Binding-site contacts:
Ligand atom C8 contacts residue GLU95 of chain 1.A at 3.3 Å.
Ligand atom C1 contacts residue THR96 of chain 1.A at 4.3 Å.
Ligand atom C4 contacts residue ASN72 of chain 1.A at 4.2 Å.
Ligand atom C6 contacts residue THR96 of chain 1.A at 4.3 Å.
Ligand atom C5 contacts residue THR96 of chain 1.A at 3.6 Å.
Ligand atom N2 contacts residue GLU95 of chain 1.A at 4.4 Å.
Ligand atom C3 contacts residue ASN72 of chain 1.A at 3.9 Å.
Ligand atom C2 contacts residue ASN72 of chain 1.A at 2.6 Å.
Ligand atom N2 contacts residue ASN72 of chain 1.A at 3.2 Å (h-bond).
Ligand atom O5 contacts residue THR96 of chain 1.A at 4.0 Å.
Ligand atom O7 contacts residue GLU95 of chain 1.A at 4.0 Å.
Ligand atom O5 contacts residue ASN72 of chain 1.A at 2.3 Å (h-bond).
Ligand atom C1 contacts residue ASN72 of chain 1.A at 1.4 Å.
Ligand atom C1 contacts residue GLY97 of chain 1.A at 4.2 Å.
Ligand atom C7 contacts residue GLU95 of chain 1.A at 3.8 Å.
Ligand atom C7 contacts residue ASN72 of chain 1.A at 3.5 Å.
Ligand atom C3 contacts residue THR96 of chain 1.A at 4.3 Å.
Ligand atom C5 contacts residue ASN72 of chain 1.A at 3.7 Å.
Ligand atom O5 contacts residue GLY97 of chain 1.A at 4.0 Å.
Ligand atom O7 contacts residue ASN72 of chain 1.A at 3.5 Å (h-bond).

The small molecule below binds the protein below.
Small molecule (SMILES): CC(=O)N[C@@H]1[C@@H](O)[C@H](O)[C@@H](CO)O[C@H]1O

Sequence of chain 1.A:
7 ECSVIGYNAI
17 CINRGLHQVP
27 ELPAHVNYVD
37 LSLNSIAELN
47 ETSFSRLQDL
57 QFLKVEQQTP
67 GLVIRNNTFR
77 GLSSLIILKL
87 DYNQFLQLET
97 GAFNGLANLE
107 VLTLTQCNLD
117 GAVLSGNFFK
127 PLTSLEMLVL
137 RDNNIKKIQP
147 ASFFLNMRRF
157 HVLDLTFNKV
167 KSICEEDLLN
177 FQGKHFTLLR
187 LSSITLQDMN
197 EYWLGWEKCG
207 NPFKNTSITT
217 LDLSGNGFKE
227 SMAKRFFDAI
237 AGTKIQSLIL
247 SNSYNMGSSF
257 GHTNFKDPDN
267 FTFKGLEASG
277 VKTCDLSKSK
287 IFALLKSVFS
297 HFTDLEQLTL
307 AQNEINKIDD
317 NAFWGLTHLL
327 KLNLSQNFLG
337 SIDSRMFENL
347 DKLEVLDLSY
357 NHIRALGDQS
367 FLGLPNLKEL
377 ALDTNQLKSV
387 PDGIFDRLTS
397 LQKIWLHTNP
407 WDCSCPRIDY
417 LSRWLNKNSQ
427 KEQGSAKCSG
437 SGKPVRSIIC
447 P